Binding-site contacts:
Ligand atom C3 contacts residue ASN603 of chain 1.A at 3.9 Å.
Ligand atom C8 contacts residue PRO942 of chain 1.A at 4.4 Å (hydrophobic).
Ligand atom N2 contacts residue ASN603 of chain 1.A at 2.9 Å (h-bond).
Ligand atom C7 contacts residue ASN603 of chain 1.A at 3.5 Å.
Ligand atom C5 contacts residue ASN603 of chain 1.A at 3.8 Å.
Ligand atom O7 contacts residue ASN603 of chain 1.A at 3.7 Å.
Ligand atom C4 contacts residue ASN603 of chain 1.A at 4.3 Å.
Ligand atom C2 contacts residue ASN603 of chain 1.A at 2.5 Å.
Ligand atom O5 contacts residue ASN603 of chain 1.A at 2.4 Å (h-bond).
Ligand atom C1 contacts residue ASN603 of chain 1.A at 1.5 Å.

This small molecule binds to this protein.
Small molecule (SMILES): CC(=O)N[C@@H]1[C@@H](O)[C@H](O)[C@@H](CO)O[C@H]1O

Sequence of chain 1.A:
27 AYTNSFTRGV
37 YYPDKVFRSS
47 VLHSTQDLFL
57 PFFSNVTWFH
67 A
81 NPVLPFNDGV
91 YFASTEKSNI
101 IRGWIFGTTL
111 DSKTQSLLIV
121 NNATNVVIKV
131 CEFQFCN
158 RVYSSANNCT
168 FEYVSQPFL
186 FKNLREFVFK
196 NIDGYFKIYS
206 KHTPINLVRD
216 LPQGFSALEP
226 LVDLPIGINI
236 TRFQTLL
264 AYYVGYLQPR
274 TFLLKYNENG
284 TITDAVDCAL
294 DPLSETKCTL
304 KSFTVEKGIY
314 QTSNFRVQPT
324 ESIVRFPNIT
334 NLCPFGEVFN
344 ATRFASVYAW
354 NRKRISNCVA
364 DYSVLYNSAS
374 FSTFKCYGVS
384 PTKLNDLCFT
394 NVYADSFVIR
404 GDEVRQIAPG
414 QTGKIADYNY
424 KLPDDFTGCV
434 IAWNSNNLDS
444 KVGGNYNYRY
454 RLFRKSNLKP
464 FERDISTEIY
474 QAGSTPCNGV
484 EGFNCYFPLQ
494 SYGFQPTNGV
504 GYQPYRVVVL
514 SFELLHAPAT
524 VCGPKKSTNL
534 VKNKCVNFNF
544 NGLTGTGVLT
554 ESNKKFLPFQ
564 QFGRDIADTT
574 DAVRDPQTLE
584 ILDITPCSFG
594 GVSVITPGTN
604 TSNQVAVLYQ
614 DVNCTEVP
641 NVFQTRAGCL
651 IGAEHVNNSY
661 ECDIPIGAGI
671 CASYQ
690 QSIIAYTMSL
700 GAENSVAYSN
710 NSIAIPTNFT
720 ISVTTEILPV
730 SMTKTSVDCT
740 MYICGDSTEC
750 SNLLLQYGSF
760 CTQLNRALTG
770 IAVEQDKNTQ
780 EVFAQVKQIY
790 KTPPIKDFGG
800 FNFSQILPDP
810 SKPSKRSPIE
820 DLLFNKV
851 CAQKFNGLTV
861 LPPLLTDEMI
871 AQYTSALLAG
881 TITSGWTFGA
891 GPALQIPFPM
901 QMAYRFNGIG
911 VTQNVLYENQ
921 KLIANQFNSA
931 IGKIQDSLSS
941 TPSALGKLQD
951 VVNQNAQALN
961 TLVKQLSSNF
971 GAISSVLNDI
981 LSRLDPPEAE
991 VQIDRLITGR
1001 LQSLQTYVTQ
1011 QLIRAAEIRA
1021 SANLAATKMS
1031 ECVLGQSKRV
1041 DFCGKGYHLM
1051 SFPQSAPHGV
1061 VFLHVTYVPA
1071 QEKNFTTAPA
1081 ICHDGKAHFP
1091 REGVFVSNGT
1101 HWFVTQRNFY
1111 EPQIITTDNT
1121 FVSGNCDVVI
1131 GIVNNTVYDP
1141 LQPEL